Sequence of chain 1.D:
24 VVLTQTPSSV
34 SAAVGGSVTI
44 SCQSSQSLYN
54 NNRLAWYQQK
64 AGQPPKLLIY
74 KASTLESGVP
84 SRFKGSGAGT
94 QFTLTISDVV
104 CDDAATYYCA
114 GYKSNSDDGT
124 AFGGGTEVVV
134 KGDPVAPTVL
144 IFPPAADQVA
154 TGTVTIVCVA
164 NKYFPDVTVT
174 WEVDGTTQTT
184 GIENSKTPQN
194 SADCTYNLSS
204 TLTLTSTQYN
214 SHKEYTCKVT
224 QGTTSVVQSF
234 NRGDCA

Sequence of chain 1.C:
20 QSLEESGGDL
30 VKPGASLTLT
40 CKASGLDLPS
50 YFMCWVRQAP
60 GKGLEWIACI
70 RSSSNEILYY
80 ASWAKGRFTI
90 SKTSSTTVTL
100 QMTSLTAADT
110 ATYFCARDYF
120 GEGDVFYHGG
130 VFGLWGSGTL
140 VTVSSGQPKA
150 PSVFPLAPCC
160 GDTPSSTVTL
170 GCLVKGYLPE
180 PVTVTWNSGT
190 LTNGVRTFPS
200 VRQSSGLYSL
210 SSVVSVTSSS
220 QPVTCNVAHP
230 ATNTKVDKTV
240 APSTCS

This small molecule binds to this protein.
Small molecule (SMILES): CC(=O)N[C@H]1[C@H]([C@H](O)[C@H](O)CO)O[C@@](O[C@H]2[C@@H](O)[C@@H](CO)OC[C@@H]2O)(C(=O)O)C[C@@H]1O

Binding-site contacts:
Ligand atom C5 contacts residue 7GW1 of chain 1.R at 3.5 Å.
Ligand atom O5 contacts residue 7GW1 of chain 1.R at 2.2 Å (h-bond).
Ligand atom O2 contacts residue PHE125 of chain 1.C at 3.9 Å.
Ligand atom C4 contacts residue 7GW1 of chain 1.R at 4.1 Å.
Ligand atom O2 contacts residue 7GW1 of chain 1.R at 3.3 Å (h-bond).
Ligand atom O7 contacts residue BGC1 of chain 1.H at 4.0 Å.
Ligand atom C3 contacts residue 7GW1 of chain 1.R at 3.9 Å.
Ligand atom C11 contacts residue TYR52 of chain 1.D at 3.5 Å (hydrophobic).
Ligand atom O4 contacts residue HIS127 of chain 1.C at 2.7 Å (h-bond).
Ligand atom O10 contacts residue TYR126 of chain 1.C at 3.4 Å.
Ligand atom C5 contacts residue HIS127 of chain 1.C at 4.0 Å.
Ligand atom C4 contacts residue HIS127 of chain 1.C at 3.5 Å.
Ligand atom O1A contacts residue PHE51 of chain 1.C at 4.1 Å.
Ligand atom O4 contacts residue TYR126 of chain 1.C at 3.2 Å.
Ligand atom N5 contacts residue HIS127 of chain 1.C at 3.3 Å (h-bond).
Ligand atom C11 contacts residue TYR115 of chain 1.D at 3.5 Å (hydrophobic).
Ligand atom C4 contacts residue PHE51 of chain 1.C at 4.0 Å (hydrophobic).
Ligand atom C9 contacts residue TYR52 of chain 1.D at 4.0 Å (hydrophobic).
Ligand atom O2 contacts residue BGC1 of chain 1.H at 3.8 Å.
Ligand atom O2 contacts residue VAL124 of chain 1.C at 4.1 Å.
Ligand atom C5 contacts residue TYR126 of chain 1.C at 4.2 Å (hydrophobic).
Ligand atom C1 contacts residue BGC1 of chain 1.H at 4.2 Å.
Ligand atom O4 contacts residue PHE51 of chain 1.C at 3.7 Å.
Ligand atom O10 contacts residue HIS127 of chain 1.C at 3.2 Å (h-bond).
Ligand atom C11 contacts residue ARG56 of chain 1.D at 3.8 Å.
Ligand atom O1A contacts residue ARG70 of chain 1.C at 3.7 Å.
Ligand atom O7 contacts residue TYR126 of chain 1.C at 3.8 Å.
Ligand atom C10 contacts residue HIS127 of chain 1.C at 3.4 Å.
Ligand atom C1 contacts residue 7GW1 of chain 1.R at 1.5 Å.
Ligand atom C2 contacts residue 7GW1 of chain 1.R at 2.7 Å.
Ligand atom C10 contacts residue TYR52 of chain 1.D at 4.1 Å (hydrophobic).
Ligand atom C9 contacts residue BGC1 of chain 1.H at 3.1 Å.
Ligand atom C11 contacts residue HIS127 of chain 1.C at 3.1 Å.
Ligand atom C3 contacts residue PHE125 of chain 1.C at 3.7 Å (hydrophobic).
Ligand atom O9 contacts residue BGC1 of chain 1.H at 2.8 Å (h-bond).
Ligand atom O4 contacts residue 7GW1 of chain 1.R at 4.2 Å.
Ligand atom C8 contacts residue BGC1 of chain 1.H at 3.8 Å.
Ligand atom C10 contacts residue ARG56 of chain 1.D at 3.6 Å.
Ligand atom O10 contacts residue ARG56 of chain 1.D at 2.8 Å (salt-bridge).
Ligand atom C7 contacts residue TYR52 of chain 1.D at 3.9 Å (hydrophobic).